Sequence of chain 1.B:
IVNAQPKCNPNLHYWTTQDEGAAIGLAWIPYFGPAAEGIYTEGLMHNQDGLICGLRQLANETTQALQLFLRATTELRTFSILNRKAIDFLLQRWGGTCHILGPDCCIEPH

The small molecule below binds the protein below.
Small molecule (SMILES): CC(=O)N[C@H]1[C@H](O[C@H]2[C@H](O)[C@@H](NC(C)=O)CO[C@@H]2CO)O[C@H](CO)[C@@H](O[C@@H]2O[C@H](CO[C@H]3O[C@H](CO[C@H]4O[C@H](CO)[C@@H](O)[C@H](O)[C@@H]4O)[C@@H](O)[C@H](O)[C@@H]3O)[C@@H](O)[C@H](O[C@H]3O[C@H](CO)[C@@H](O)[C@H](O)[C@@H]3O[C@H]3O[C@H](CO)[C@@H](O)[C@H](O)[C@@H]3O)[C@@H]2O)[C@@H]1O

Sequence of chain 2.A:
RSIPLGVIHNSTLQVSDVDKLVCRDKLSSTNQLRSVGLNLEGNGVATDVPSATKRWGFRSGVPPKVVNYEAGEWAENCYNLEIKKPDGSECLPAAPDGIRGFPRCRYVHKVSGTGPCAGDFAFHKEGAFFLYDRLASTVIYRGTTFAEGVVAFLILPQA

Sequence of chain 2.B:
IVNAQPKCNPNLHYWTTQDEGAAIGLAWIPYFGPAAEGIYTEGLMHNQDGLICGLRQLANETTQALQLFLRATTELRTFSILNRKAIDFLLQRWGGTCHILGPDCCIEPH

Sequence of chain 2.H:
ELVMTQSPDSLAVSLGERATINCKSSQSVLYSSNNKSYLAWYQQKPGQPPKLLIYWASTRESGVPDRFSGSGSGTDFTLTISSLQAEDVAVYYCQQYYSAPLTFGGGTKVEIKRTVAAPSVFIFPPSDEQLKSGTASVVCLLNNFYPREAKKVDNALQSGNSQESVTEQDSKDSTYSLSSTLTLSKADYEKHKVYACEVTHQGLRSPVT

Binding-site contacts:
Ligand atom C1 contacts residue LYS36 of chain 2.H at 3.9 Å.
Ligand atom C8 contacts residue TRP30 of chain 1.B at 4.1 Å (hydrophobic).
Ligand atom C8 contacts residue VAL165 of chain 2.A at 4.0 Å (hydrophobic).
Ligand atom C3 contacts residue THR59 of chain 2.H at 3.4 Å.
Ligand atom O7 contacts residue ASN62 of chain 2.B at 4.1 Å.
Ligand atom C5 contacts residue ASN62 of chain 2.B at 3.6 Å.
Ligand atom C2 contacts residue THR59 of chain 2.H at 3.8 Å.
Ligand atom O2 contacts residue LYS36 of chain 2.H at 2.8 Å (salt-bridge).
Ligand atom C1 contacts residue GLN7 of chain 2.B at 3.7 Å.
Ligand atom C3 contacts residue SER58 of chain 2.H at 3.9 Å.
Ligand atom O6 contacts residue GLN7 of chain 2.B at 3.0 Å (h-bond).
Ligand atom C4 contacts residue LYS36 of chain 2.H at 3.4 Å.
Ligand atom C7 contacts residue ASN62 of chain 2.B at 3.8 Å.
Ligand atom O6 contacts residue LEU28 of chain 1.B at 4.2 Å.
Ligand atom C6 contacts residue GLN7 of chain 2.B at 3.6 Å.
Ligand atom C2 contacts residue ASN62 of chain 2.B at 2.6 Å.
Ligand atom C3 contacts residue LYS36 of chain 2.H at 3.9 Å.
Ligand atom O2 contacts residue THR59 of chain 2.H at 3.7 Å.
Ligand atom C8 contacts residue GLU141 of chain 2.A at 3.6 Å.
Ligand atom C6 contacts residue LYS36 of chain 2.H at 4.1 Å.
Ligand atom O7 contacts residue LEU55 of chain 2.A at 3.8 Å.
Ligand atom C7 contacts residue GLU141 of chain 2.A at 3.9 Å.
Ligand atom C8 contacts residue ALA143 of chain 2.A at 3.8 Å (hydrophobic).
Ligand atom O5 contacts residue ASN62 of chain 2.B at 2.3 Å (h-bond).
Ligand atom C2 contacts residue LYS36 of chain 2.H at 3.7 Å.
Ligand atom C1 contacts residue ASN62 of chain 2.B at 1.4 Å.
Ligand atom C5 contacts residue GLN7 of chain 2.B at 3.8 Å.
Ligand atom C8 contacts residue GLY142 of chain 2.A at 3.9 Å.
Ligand atom O6 contacts residue PRO8 of chain 2.B at 4.0 Å.
Ligand atom N2 contacts residue ASN62 of chain 2.B at 3.1 Å (h-bond).
Ligand atom O4 contacts residue SER58 of chain 2.H at 3.4 Å (h-bond).
Ligand atom O3 contacts residue THR59 of chain 2.H at 2.3 Å (h-bond).
Ligand atom C3 contacts residue ASN62 of chain 2.B at 3.9 Å.
Ligand atom C8 contacts residue THR65 of chain 2.B at 3.5 Å.
Ligand atom O3 contacts residue GLU141 of chain 2.A at 4.0 Å.
Ligand atom O7 contacts residue ALA143 of chain 2.A at 4.0 Å.
Ligand atom O5 contacts residue GLN7 of chain 2.B at 2.9 Å (h-bond).
Ligand atom O3 contacts residue LYS36 of chain 2.H at 4.1 Å.
Ligand atom O3 contacts residue SER58 of chain 2.H at 3.3 Å (h-bond).
Ligand atom O7 contacts residue VAL165 of chain 2.A at 4.2 Å.